The small molecule below binds the protein below.
Small molecule (SMILES): O=C(O)[C@H]1CN(CCCP(=O)(O)O)CCN1

Binding-site contacts:
Ligand atom O02 contacts residue THR718 of chain 1.B at 4.2 Å.
Ligand atom O03 contacts residue VAL713 of chain 1.B at 3.8 Å.
Ligand atom P01 contacts residue VAL713 of chain 1.B at 3.7 Å.
Ligand atom C01 contacts residue HIS513 of chain 1.B at 3.9 Å.
Ligand atom O01 contacts residue SER539 of chain 1.B at 3.9 Å.
Ligand atom O02 contacts residue VAL713 of chain 1.B at 4.0 Å.
Ligand atom C07 contacts residue THR718 of chain 1.B at 4.0 Å.
Ligand atom C07 contacts residue GLY716 of chain 1.B at 4.0 Å.
Ligand atom N02 contacts residue THR541 of chain 1.B at 3.5 Å (h-bond).
Ligand atom C03 contacts residue ASP759 of chain 1.B at 4.0 Å.
Ligand atom C01 contacts residue THR541 of chain 1.B at 3.9 Å.
Ligand atom N02 contacts residue SER539 of chain 1.B at 4.0 Å.
Ligand atom C04 contacts residue SER717 of chain 1.B at 3.7 Å.
Ligand atom O05 contacts residue THR541 of chain 1.B at 4.3 Å.
Ligand atom C06 contacts residue TYR758 of chain 1.B at 3.5 Å (hydrophobic).
Ligand atom O02 contacts residue TYR758 of chain 1.B at 1.4 Å.
Ligand atom C01 contacts residue SER539 of chain 1.B at 4.1 Å.
Ligand atom O01 contacts residue THR541 of chain 1.B at 2.0 Å (h-bond).
Ligand atom O05 contacts residue ARG546 of chain 1.B at 2.9 Å (salt-bridge).
Ligand atom O01 contacts residue ARG546 of chain 1.B at 3.0 Å (salt-bridge).
Ligand atom P01 contacts residue TYR758 of chain 1.B at 2.8 Å.
Ligand atom O04 contacts residue PRO714 of chain 1.B at 4.4 Å.
Ligand atom C02 contacts residue THR541 of chain 1.B at 4.0 Å.
Ligand atom O05 contacts residue SER539 of chain 1.B at 4.3 Å.
Ligand atom C08 contacts residue SER539 of chain 1.B at 3.4 Å.
Ligand atom C08 contacts residue THR541 of chain 1.B at 3.4 Å.
Ligand atom O04 contacts residue TYR758 of chain 1.B at 3.6 Å.
Ligand atom O03 contacts residue TYR758 of chain 1.B at 3.2 Å (h-bond).
Ligand atom C08 contacts residue HIS513 of chain 1.B at 3.6 Å.
Ligand atom N02 contacts residue TYR789 of chain 1.B at 4.0 Å.
Ligand atom C08 contacts residue ARG546 of chain 1.B at 3.4 Å.
Ligand atom O01 contacts residue LEU540 of chain 1.B at 3.8 Å.
Ligand atom C07 contacts residue TYR758 of chain 1.B at 4.0 Å (hydrophobic).
Ligand atom O04 contacts residue GLY716 of chain 1.B at 3.7 Å.
Ligand atom O04 contacts residue VAL713 of chain 1.B at 3.0 Å (h-bond).
Ligand atom C05 contacts residue ASP759 of chain 1.B at 4.2 Å.
Ligand atom C05 contacts residue TYR789 of chain 1.B at 3.9 Å (hydrophobic).
Ligand atom O05 contacts residue HIS513 of chain 1.B at 3.0 Å.
Ligand atom C08 contacts residue LEU540 of chain 1.B at 4.3 Å (hydrophobic).
Ligand atom C07 contacts residue SER717 of chain 1.B at 3.5 Å.

Sequence of chain 1.B:
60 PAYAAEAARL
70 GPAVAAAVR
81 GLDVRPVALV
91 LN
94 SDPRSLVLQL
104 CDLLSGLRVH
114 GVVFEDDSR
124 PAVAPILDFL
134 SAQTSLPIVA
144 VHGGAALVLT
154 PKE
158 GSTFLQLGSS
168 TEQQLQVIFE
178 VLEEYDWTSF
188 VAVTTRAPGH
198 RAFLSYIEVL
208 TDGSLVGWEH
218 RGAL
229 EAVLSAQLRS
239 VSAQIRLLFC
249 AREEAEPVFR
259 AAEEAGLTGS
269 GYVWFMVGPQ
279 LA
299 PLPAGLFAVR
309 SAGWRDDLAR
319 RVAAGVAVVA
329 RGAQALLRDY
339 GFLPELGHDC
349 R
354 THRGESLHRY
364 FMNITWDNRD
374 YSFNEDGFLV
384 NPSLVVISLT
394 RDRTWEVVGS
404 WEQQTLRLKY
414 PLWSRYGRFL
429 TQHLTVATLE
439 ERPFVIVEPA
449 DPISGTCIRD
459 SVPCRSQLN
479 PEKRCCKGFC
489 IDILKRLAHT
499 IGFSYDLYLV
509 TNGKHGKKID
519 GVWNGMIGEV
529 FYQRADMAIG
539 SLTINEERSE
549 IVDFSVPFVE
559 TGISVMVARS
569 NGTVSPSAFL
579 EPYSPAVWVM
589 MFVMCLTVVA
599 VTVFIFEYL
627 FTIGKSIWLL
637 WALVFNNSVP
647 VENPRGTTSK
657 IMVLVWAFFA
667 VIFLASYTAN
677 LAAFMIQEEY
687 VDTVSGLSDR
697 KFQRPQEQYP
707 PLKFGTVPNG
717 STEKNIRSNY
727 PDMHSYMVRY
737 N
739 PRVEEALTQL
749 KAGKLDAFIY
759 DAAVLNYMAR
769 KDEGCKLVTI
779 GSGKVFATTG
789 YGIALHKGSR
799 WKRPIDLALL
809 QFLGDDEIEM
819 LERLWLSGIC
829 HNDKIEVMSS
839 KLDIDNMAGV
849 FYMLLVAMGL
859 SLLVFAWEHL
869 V